The small molecule below binds the protein below.
Small molecule (SMILES): CC(=O)N[C@@H]1[C@@H](O)[C@H](O)[C@@H](CO)O[C@H]1O

Sequence of chain 1.A:
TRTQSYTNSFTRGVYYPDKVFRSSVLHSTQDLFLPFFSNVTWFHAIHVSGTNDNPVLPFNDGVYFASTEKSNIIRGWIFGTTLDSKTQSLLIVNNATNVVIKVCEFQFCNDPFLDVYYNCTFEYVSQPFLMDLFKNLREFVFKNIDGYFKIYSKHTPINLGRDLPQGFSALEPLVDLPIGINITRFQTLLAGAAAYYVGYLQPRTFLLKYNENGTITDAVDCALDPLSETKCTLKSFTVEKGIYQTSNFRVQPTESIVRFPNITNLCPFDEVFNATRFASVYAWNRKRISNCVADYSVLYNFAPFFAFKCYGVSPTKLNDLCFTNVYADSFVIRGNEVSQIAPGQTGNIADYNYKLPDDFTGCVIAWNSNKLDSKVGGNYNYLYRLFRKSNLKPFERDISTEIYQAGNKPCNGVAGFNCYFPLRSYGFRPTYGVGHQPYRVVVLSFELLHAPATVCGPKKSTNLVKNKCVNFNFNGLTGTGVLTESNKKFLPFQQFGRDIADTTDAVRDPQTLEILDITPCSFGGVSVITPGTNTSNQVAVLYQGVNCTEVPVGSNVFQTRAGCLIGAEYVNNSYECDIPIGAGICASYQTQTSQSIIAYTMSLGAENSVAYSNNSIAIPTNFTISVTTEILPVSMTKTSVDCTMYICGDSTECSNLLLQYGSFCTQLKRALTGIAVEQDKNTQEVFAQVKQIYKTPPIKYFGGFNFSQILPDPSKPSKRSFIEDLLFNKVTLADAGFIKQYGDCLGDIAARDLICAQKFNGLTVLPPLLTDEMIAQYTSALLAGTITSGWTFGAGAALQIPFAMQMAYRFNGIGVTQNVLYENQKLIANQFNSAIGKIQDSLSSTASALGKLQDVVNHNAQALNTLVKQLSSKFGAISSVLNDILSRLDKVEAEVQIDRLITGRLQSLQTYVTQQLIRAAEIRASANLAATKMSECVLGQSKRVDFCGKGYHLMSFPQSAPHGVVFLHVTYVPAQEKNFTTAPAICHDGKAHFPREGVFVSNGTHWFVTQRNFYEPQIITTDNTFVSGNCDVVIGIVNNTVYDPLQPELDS

Binding-site contacts:
Ligand atom C5 contacts residue ASN1131 of chain 1.A at 3.7 Å.
Ligand atom C1 contacts residue ASN1131 of chain 1.A at 1.4 Å.
Ligand atom C7 contacts residue ASN1131 of chain 1.A at 3.3 Å.
Ligand atom C3 contacts residue ASN1131 of chain 1.A at 3.8 Å.
Ligand atom N2 contacts residue ASN1131 of chain 1.A at 2.9 Å (h-bond).
Ligand atom C4 contacts residue ASN1131 of chain 1.A at 4.2 Å.
Ligand atom C2 contacts residue ASN1131 of chain 1.A at 2.5 Å.
Ligand atom O7 contacts residue ASN1131 of chain 1.A at 3.3 Å (h-bond).
Ligand atom O5 contacts residue ASN1131 of chain 1.A at 2.4 Å (h-bond).
Ligand atom C8 contacts residue ASN1131 of chain 1.A at 4.4 Å.